Sequence of chain 1.A:
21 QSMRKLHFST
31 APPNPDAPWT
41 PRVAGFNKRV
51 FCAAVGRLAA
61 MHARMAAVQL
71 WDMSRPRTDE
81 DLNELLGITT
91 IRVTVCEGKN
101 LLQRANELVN

The small molecule below binds the protein below.
Small molecule (SMILES): CC(C)C[C@@H](C=O)NC(=O)[C@H](CC(=O)O)NC(=O)[C@@H](NC(=O)CNC(=O)[C@H](CO)NC(=O)[C@@H](N)CO)C(C)C

Binding-site contacts:
Ligand atom CA contacts residue VAL93 of chain 1.A at 3.5 Å (hydrophobic).
Ligand atom OG contacts residue CYS96 of chain 1.A at 2.9 Å (h-bond).
Ligand atom C contacts residue THR94 of chain 1.A at 3.6 Å.
Ligand atom O contacts residue VAL93 of chain 1.A at 3.2 Å.
Ligand atom O contacts residue HIS62 of chain 1.A at 3.7 Å.
Ligand atom CD1 contacts residue ARG92 of chain 1.A at 3.3 Å.
Ligand atom N contacts residue THR90 of chain 1.A at 3.0 Å (h-bond).
Ligand atom CA contacts residue ARG92 of chain 1.A at 4.0 Å.
Ligand atom N contacts residue GLU97 of chain 1.A at 3.6 Å.
Ligand atom CB contacts residue CYS96 of chain 1.A at 3.9 Å (hydrophobic).
Ligand atom O contacts residue THR94 of chain 1.A at 3.0 Å (h-bond).
Ligand atom CB contacts residue HIS62 of chain 1.A at 3.1 Å.
Ligand atom OG contacts residue VAL95 of chain 1.A at 3.5 Å.
Ligand atom CG contacts residue LEU70 of chain 1.A at 3.9 Å (hydrophobic).
Ligand atom N contacts residue THR94 of chain 1.A at 3.1 Å (h-bond).
Ligand atom OG contacts residue THR94 of chain 1.A at 3.4 Å (h-bond).
Ligand atom CB contacts residue THR94 of chain 1.A at 3.2 Å.
Ligand atom N contacts residue CYS96 of chain 1.A at 3.5 Å (h-bond).
Ligand atom OG contacts residue GLU97 of chain 1.A at 2.5 Å (salt-bridge).
Ligand atom OD1 contacts residue LEU70 of chain 1.A at 3.6 Å.
Ligand atom N contacts residue ALA66 of chain 1.A at 3.8 Å.
Ligand atom O contacts residue ALA66 of chain 1.A at 3.9 Å.
Ligand atom CA contacts residue HIS62 of chain 1.A at 4.0 Å.
Ligand atom O contacts residue ARG92 of chain 1.A at 2.9 Å (salt-bridge).
Ligand atom CB contacts residue GLU97 of chain 1.A at 3.0 Å.
Ligand atom CA contacts residue THR94 of chain 1.A at 3.2 Å.
Ligand atom C contacts residue ARG92 of chain 1.A at 3.7 Å.
Ligand atom OD1 contacts residue THR90 of chain 1.A at 3.0 Å (h-bond).
Ligand atom CA contacts residue THR90 of chain 1.A at 3.4 Å.
Ligand atom CG contacts residue THR90 of chain 1.A at 3.7 Å.
Ligand atom OD2 contacts residue LEU70 of chain 1.A at 3.7 Å.
Ligand atom C contacts residue THR90 of chain 1.A at 3.7 Å.
Ligand atom C contacts residue ALA66 of chain 1.A at 3.7 Å (hydrophobic).
Ligand atom N contacts residue ARG92 of chain 1.A at 2.9 Å (salt-bridge).
Ligand atom O contacts residue ILE91 of chain 1.A at 3.6 Å.
Ligand atom CB contacts residue THR90 of chain 1.A at 3.8 Å.
Ligand atom OD1 contacts residue ILE88 of chain 1.A at 3.8 Å.
Ligand atom CA contacts residue GLU97 of chain 1.A at 4.0 Å.
Ligand atom CA contacts residue ARG92 of chain 1.A at 3.4 Å.
Ligand atom CB contacts residue ARG92 of chain 1.A at 3.8 Å.